Sequence of chain 10.A:
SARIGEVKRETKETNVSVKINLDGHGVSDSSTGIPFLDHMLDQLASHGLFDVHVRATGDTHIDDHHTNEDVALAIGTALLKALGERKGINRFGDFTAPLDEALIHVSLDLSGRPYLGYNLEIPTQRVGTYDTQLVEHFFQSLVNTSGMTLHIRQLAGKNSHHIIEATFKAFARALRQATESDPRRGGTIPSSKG

A protein and the small-molecule ligand that binds it are described below.
Small molecule (SMILES): O=P(O)(O)C[C@H](O)Cn1cncn1

Sequence of chain 11.A:
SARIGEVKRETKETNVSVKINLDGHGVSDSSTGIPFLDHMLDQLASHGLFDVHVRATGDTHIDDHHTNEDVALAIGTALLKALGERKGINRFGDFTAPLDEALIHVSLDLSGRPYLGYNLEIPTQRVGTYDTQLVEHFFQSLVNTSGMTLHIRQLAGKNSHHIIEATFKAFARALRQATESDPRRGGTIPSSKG

Binding-site contacts:
Ligand atom N1 contacts residue HIS72 of chain 3.A at 3.1 Å (h-bond).
Ligand atom O11 contacts residue SER197 of chain 11.A at 2.7 Å (h-bond).
Ligand atom N4 contacts residue HIS71 of chain 3.A at 3.1 Å (h-bond).
Ligand atom N4 contacts residue MN1 of chain 11.C at 2.3 Å.
Ligand atom C7 contacts residue GLU171 of chain 10.A at 3.0 Å.
Ligand atom N1 contacts residue 5DL1 of chain 11.D at 0.4 Å (h-bond).
Ligand atom O11 contacts residue ARG97 of chain 11.A at 2.9 Å (salt-bridge).
Ligand atom C3 contacts residue 5DL1 of chain 11.D at 0.6 Å.
Ligand atom O12 contacts residue ARG119 of chain 11.A at 2.9 Å (salt-bridge).
Ligand atom C6 contacts residue 5DL1 of chain 11.D at 1.1 Å.
Ligand atom P9 contacts residue 5DL1 of chain 11.D at 0.2 Å.
Ligand atom N1 contacts residue MN1 of chain 11.B at 2.2 Å.
Ligand atom O13 contacts residue GLU171 of chain 10.A at 2.7 Å (salt-bridge).
Ligand atom C7 contacts residue 5DL1 of chain 11.D at 0.5 Å.
Ligand atom O13 contacts residue GLU19 of chain 3.A at 3.2 Å (salt-bridge).
Ligand atom N4 contacts residue 5DL1 of chain 11.D at 0.1 Å (h-bond).
Ligand atom C3 contacts residue MN1 of chain 11.C at 3.2 Å.
Ligand atom C6 contacts residue EDO1 of chain 3.J at 2.7 Å.
Ligand atom C5 contacts residue HIS167 of chain 10.A at 3.3 Å.
Ligand atom O10 contacts residue ARG97 of chain 11.A at 3.2 Å (salt-bridge).
Ligand atom O12 contacts residue 5DL1 of chain 11.D at 0.1 Å (h-bond).
Ligand atom C5 contacts residue HIS71 of chain 3.A at 3.3 Å.
Ligand atom N2 contacts residue EDO1 of chain 3.J at 2.9 Å.
Ligand atom C3 contacts residue EDO1 of chain 3.J at 2.9 Å.
Ligand atom C5 contacts residue MN1 of chain 11.B at 3.2 Å.
Ligand atom C8 contacts residue 5DL1 of chain 11.D at 0.3 Å.
Ligand atom N2 contacts residue 5DL1 of chain 11.D at 0.8 Å (h-bond).
Ligand atom O11 contacts residue 5DL1 of chain 11.D at 0.3 Å (h-bond).
Ligand atom O13 contacts residue MN1 of chain 11.B at 2.2 Å.
Ligand atom C5 contacts residue 5DL1 of chain 11.D at 0.3 Å.
Ligand atom N4 contacts residue GLU75 of chain 3.A at 3.2 Å (salt-bridge).
Ligand atom N1 contacts residue HIS167 of chain 10.A at 3.3 Å (h-bond).
Ligand atom C7 contacts residue MN1 of chain 11.B at 3.3 Å.
Ligand atom O13 contacts residue 5DL1 of chain 11.D at 0.7 Å (h-bond).
Ligand atom O13 contacts residue HIS45 of chain 10.A at 3.2 Å (h-bond).
Ligand atom N1 contacts residue GLU171 of chain 10.A at 3.3 Å (salt-bridge).
Ligand atom O12 contacts residue LYS199 of chain 11.A at 2.7 Å (salt-bridge).
Ligand atom O10 contacts residue LYS175 of chain 10.A at 2.6 Å (salt-bridge).
Ligand atom O10 contacts residue 5DL1 of chain 11.D at 0.5 Å (h-bond).
Ligand atom O10 contacts residue ARG119 of chain 11.A at 3.1 Å (salt-bridge).

Sequence of chain 3.A:
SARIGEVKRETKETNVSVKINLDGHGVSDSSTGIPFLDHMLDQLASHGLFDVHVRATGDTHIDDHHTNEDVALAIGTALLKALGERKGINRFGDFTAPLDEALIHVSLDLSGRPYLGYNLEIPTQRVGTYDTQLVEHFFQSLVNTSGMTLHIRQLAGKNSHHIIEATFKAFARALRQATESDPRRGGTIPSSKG